A protein and the small-molecule ligand that binds it are described below.
Small molecule (SMILES): O=C(O)N1CCC(CNS(=O)(=O)c2ccc(Cl)cc2)CC1

Sequence of chain 1.A:
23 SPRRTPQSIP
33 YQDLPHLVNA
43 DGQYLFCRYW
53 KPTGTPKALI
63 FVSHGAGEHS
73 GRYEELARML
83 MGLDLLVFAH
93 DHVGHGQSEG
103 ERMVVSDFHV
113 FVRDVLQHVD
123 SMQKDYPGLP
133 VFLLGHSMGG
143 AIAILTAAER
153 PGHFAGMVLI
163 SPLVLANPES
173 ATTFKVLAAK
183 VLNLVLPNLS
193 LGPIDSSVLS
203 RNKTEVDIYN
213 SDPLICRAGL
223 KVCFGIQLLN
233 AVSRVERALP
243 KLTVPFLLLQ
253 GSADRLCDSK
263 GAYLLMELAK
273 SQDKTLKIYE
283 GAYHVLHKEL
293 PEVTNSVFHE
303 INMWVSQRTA

Binding-site contacts:
Ligand atom C5 contacts residue SER139 of chain 1.A at 4.0 Å.
Ligand atom C19 contacts residue HIS286 of chain 1.A at 4.0 Å.
Ligand atom C2 contacts residue SER139 of chain 1.A at 3.7 Å.
Ligand atom C13 contacts residue ALA173 of chain 1.A at 4.0 Å (hydrophobic).
Ligand atom C16 contacts residue LEU231 of chain 1.A at 3.9 Å (hydrophobic).
Ligand atom C3 contacts residue HIS286 of chain 1.A at 4.0 Å.
Ligand atom N8 contacts residue LEU230 of chain 1.A at 4.1 Å.
Ligand atom O20 contacts residue MET140 of chain 1.A at 3.0 Å (h-bond).
Ligand atom C14 contacts residue SER172 of chain 1.A at 3.4 Å.
Ligand atom O11 contacts residue ASN169 of chain 1.A at 3.1 Å (h-bond).
Ligand atom C16 contacts residue LEU222 of chain 1.A at 3.9 Å (hydrophobic).
Ligand atom C17 contacts residue LEU231 of chain 1.A at 3.9 Å (hydrophobic).
Ligand atom C5 contacts residue LEU165 of chain 1.A at 3.7 Å (hydrophobic).
Ligand atom O12 contacts residue LEU230 of chain 1.A at 4.1 Å.
Ligand atom CL1 contacts residue GLY227 of chain 1.A at 4.1 Å.
Ligand atom C17 contacts residue GLY227 of chain 1.A at 3.6 Å.
Ligand atom C5 contacts residue CYS259 of chain 1.A at 3.9 Å (hydrophobic).
Ligand atom CL1 contacts residue LEU222 of chain 1.A at 3.8 Å.
Ligand atom O12 contacts residue VAL234 of chain 1.A at 3.8 Å.
Ligand atom N8 contacts residue LEU165 of chain 1.A at 3.6 Å.
Ligand atom C19 contacts residue SER139 of chain 1.A at 1.4 Å.
Ligand atom C4 contacts residue LEU230 of chain 1.A at 3.6 Å (hydrophobic).
Ligand atom O20 contacts residue SER139 of chain 1.A at 2.2 Å (h-bond).
Ligand atom O20 contacts residue ALA68 of chain 1.A at 3.0 Å (h-bond).
Ligand atom C16 contacts residue GLY227 of chain 1.A at 3.1 Å.
Ligand atom C15 contacts residue LEU222 of chain 1.A at 3.7 Å (hydrophobic).
Ligand atom O11 contacts residue ALA168 of chain 1.A at 4.0 Å.
Ligand atom C3 contacts residue CYS259 of chain 1.A at 3.6 Å (hydrophobic).
Ligand atom S9 contacts residue LEU165 of chain 1.A at 4.0 Å.
Ligand atom O12 contacts residue LEU165 of chain 1.A at 3.7 Å.
Ligand atom O12 contacts residue LEU231 of chain 1.A at 4.1 Å.
Ligand atom C19 contacts residue MET140 of chain 1.A at 3.1 Å (hydrophobic).
Ligand atom C14 contacts residue ALA173 of chain 1.A at 4.1 Å (hydrophobic).
Ligand atom O20 contacts residue GLY67 of chain 1.A at 3.6 Å.
Ligand atom C3 contacts residue SER139 of chain 1.A at 2.7 Å.
Ligand atom N1 contacts residue SER139 of chain 1.A at 2.4 Å (h-bond).
Ligand atom C5 contacts residue LEU258 of chain 1.A at 3.8 Å (hydrophobic).
Ligand atom C13 contacts residue SER172 of chain 1.A at 3.4 Å.
Ligand atom C2 contacts residue ALA68 of chain 1.A at 3.9 Å (hydrophobic).
Ligand atom C17 contacts residue LEU230 of chain 1.A at 3.6 Å (hydrophobic).